This protein binds this small molecule.
Small molecule (SMILES): O=C(O)c1cc2ccccc2cc1O

Binding-site contacts:
Ligand atom C2 contacts residue TYR118 of chain 1.E at 4.5 Å (hydrophobic).
Ligand atom C2 contacts residue THR4 of chain 1.E at 3.9 Å.
Ligand atom C6 contacts residue PRO126 of chain 1.E at 4.2 Å (hydrophobic).
Ligand atom C1 contacts residue LEU131 of chain 1.E at 4.1 Å (hydrophobic).
Ligand atom C3 contacts residue LEU131 of chain 1.E at 3.7 Å (hydrophobic).
Ligand atom C8 contacts residue LEU131 of chain 1.E at 3.7 Å (hydrophobic).
Ligand atom C4 contacts residue LEU131 of chain 1.E at 4.3 Å (hydrophobic).
Ligand atom C9 contacts residue TYR118 of chain 1.E at 3.8 Å (hydrophobic).
Ligand atom C4 contacts residue PHE3 of chain 1.E at 3.7 Å (hydrophobic).
Ligand atom C9 contacts residue GLU130 of chain 1.E at 4.2 Å.
Ligand atom C contacts residue LEU116 of chain 1.E at 3.8 Å (hydrophobic).
Ligand atom C5 contacts residue PHE3 of chain 1.E at 4.3 Å (hydrophobic).
Ligand atom C9 contacts residue PRO126 of chain 1.E at 4.2 Å (hydrophobic).
Ligand atom C3 contacts residue PHE3 of chain 1.E at 3.8 Å (hydrophobic).
Ligand atom C9 contacts residue LEU131 of chain 1.E at 3.6 Å (hydrophobic).
Ligand atom C1 contacts residue TYR118 of chain 1.E at 3.8 Å (hydrophobic).
Ligand atom C2 contacts residue LEU116 of chain 1.E at 4.3 Å (hydrophobic).
Ligand atom C1 contacts residue PHE3 of chain 1.E at 3.6 Å (hydrophobic).
Ligand atom C4 contacts residue THR4 of chain 1.E at 4.4 Å.
Ligand atom C8 contacts residue PRO126 of chain 1.E at 4.0 Å (hydrophobic).
Ligand atom C1 contacts residue LEU116 of chain 1.E at 3.5 Å (hydrophobic).
Ligand atom O1 contacts residue PRO126 of chain 1.E at 4.3 Å.
Ligand atom C2 contacts residue LEU131 of chain 1.E at 3.9 Å (hydrophobic).
Ligand atom C6 contacts residue LEU131 of chain 1.E at 4.3 Å (hydrophobic).
Ligand atom C8 contacts residue PHE3 of chain 1.E at 4.4 Å (hydrophobic).
Ligand atom C1 contacts residue PHE5 of chain 1.E at 4.1 Å (hydrophobic).
Ligand atom C7 contacts residue LEU131 of chain 1.E at 3.7 Å (hydrophobic).
Ligand atom O2 contacts residue PHE3 of chain 1.E at 4.3 Å.
Ligand atom C contacts residue LEU131 of chain 1.E at 4.1 Å (hydrophobic).
Ligand atom C2 contacts residue PHE5 of chain 1.E at 3.8 Å (hydrophobic).
Ligand atom C7 contacts residue PRO126 of chain 1.E at 3.7 Å (hydrophobic).
Ligand atom C2 contacts residue PHE3 of chain 1.E at 3.4 Å (hydrophobic).
Ligand atom C contacts residue TYR118 of chain 1.E at 3.6 Å (hydrophobic).

Sequence of chain 1.E:
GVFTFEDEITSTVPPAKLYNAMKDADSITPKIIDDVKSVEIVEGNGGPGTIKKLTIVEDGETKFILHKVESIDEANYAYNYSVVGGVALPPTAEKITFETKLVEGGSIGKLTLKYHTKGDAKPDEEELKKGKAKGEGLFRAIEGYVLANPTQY